Binding-site contacts:
Ligand atom OAF contacts residue ALA158 of chain 5.D at 3.3 Å.
Ligand atom SAG contacts residue THR4 of chain 5.D at 3.9 Å.
Ligand atom C3 contacts residue ARG157 of chain 5.D at 3.7 Å.
Ligand atom O4 contacts residue HIS155 of chain 5.D at 3.5 Å (h-bond).
Ligand atom O5 contacts residue HIS155 of chain 5.D at 3.6 Å.
Ligand atom O6B contacts residue LYS156 of chain 5.D at 3.3 Å.
Ligand atom O3 contacts residue ALA158 of chain 5.D at 3.0 Å (h-bond).
Ligand atom OBI contacts residue LYS156 of chain 5.D at 4.0 Å.
Ligand atom C5 contacts residue LEU62 of chain 5.D at 3.8 Å (hydrophobic).
Ligand atom C2 contacts residue ALA158 of chain 5.D at 3.7 Å (hydrophobic).
Ligand atom C3 contacts residue ALA158 of chain 5.D at 4.0 Å (hydrophobic).
Ligand atom OAH contacts residue THR4 of chain 5.D at 3.7 Å.
Ligand atom C4 contacts residue LYS156 of chain 5.D at 4.0 Å.
Ligand atom C3 contacts residue LYS156 of chain 5.D at 4.0 Å.
Ligand atom O6A contacts residue LEU62 of chain 5.D at 3.4 Å.
Ligand atom OAH contacts residue ASP3 of chain 5.D at 4.0 Å.
Ligand atom O5 contacts residue LYS156 of chain 5.D at 3.4 Å.
Ligand atom SAG contacts residue ARG157 of chain 5.D at 3.6 Å (salt-bridge).
Ligand atom O5B contacts residue LYS156 of chain 5.D at 3.3 Å.
Ligand atom OAF contacts residue ARG157 of chain 5.D at 2.8 Å (salt-bridge).
Ligand atom O4 contacts residue SER93 of chain 5.D at 3.0 Å (h-bond).
Ligand atom O6A contacts residue HIS94 of chain 5.D at 3.2 Å (h-bond).
Ligand atom O5 contacts residue ARG157 of chain 5.D at 3.8 Å.
Ligand atom OAH contacts residue ARG157 of chain 5.D at 3.1 Å (salt-bridge).
Ligand atom O3 contacts residue ARG157 of chain 5.D at 3.3 Å (salt-bridge).
Ligand atom C5 contacts residue HIS155 of chain 5.D at 4.0 Å.
Ligand atom O4 contacts residue LYS156 of chain 5.D at 3.5 Å.
Ligand atom C6 contacts residue HIS94 of chain 5.D at 3.9 Å.
Ligand atom OAH contacts residue LEU2 of chain 5.D at 2.8 Å (h-bond).
Ligand atom C6 contacts residue HIS155 of chain 5.D at 3.4 Å.
Ligand atom C6 contacts residue SER93 of chain 5.D at 4.0 Å.
Ligand atom O3 contacts residue LYS156 of chain 5.D at 3.0 Å.
Ligand atom OAF contacts residue THR4 of chain 5.D at 2.9 Å (h-bond).
Ligand atom O6A contacts residue SER93 of chain 5.D at 3.2 Å.
Ligand atom O6B contacts residue LEU62 of chain 5.D at 4.0 Å.
Ligand atom O6B contacts residue HIS94 of chain 5.D at 4.0 Å.
Ligand atom O6B contacts residue ARG157 of chain 5.D at 3.3 Å (salt-bridge).
Ligand atom O6B contacts residue HIS155 of chain 5.D at 3.3 Å (h-bond).
Ligand atom O6A contacts residue HIS155 of chain 5.D at 3.8 Å.
Ligand atom C6 contacts residue LEU62 of chain 5.D at 3.5 Å (hydrophobic).

The protein below binds the small molecule below.
Small molecule (SMILES): O=C(O)[C@@H]1O[C@H](O[C@H]2[C@@H](OS(=O)(=O)O)O[C@@H](O)[C@H](NS(=O)(=O)O)[C@H]2O)[C@@H](OS(=O)(=O)O)[C@H](O)[C@@H]1O

Sequence of chain 5.D:
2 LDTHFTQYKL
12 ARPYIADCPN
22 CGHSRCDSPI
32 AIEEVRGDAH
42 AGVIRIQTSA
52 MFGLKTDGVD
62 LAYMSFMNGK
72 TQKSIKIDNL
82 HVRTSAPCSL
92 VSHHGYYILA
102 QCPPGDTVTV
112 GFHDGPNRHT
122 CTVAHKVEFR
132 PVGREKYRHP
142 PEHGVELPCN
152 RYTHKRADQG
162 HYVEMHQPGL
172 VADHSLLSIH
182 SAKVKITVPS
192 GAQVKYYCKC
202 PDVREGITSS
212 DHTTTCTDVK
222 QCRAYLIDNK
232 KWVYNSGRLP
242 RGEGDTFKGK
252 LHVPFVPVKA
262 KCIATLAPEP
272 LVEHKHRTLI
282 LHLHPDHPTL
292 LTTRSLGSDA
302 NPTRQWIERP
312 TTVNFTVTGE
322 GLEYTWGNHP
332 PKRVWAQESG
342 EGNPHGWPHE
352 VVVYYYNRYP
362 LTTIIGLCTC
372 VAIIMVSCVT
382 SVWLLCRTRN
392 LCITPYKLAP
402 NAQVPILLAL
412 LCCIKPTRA